Binding-site contacts:
Ligand atom C3 contacts residue LEU20 of chain 1.A at 3.7 Å (hydrophobic).
Ligand atom C5 contacts residue ASN25 of chain 1.A at 3.7 Å.
Ligand atom N2 contacts residue LEU20 of chain 1.A at 3.8 Å.
Ligand atom C2 contacts residue LEU20 of chain 1.A at 3.9 Å (hydrophobic).
Ligand atom N2 contacts residue ASN25 of chain 1.A at 2.9 Å (h-bond).
Ligand atom O5 contacts residue ASN25 of chain 1.A at 2.4 Å (h-bond).
Ligand atom C8 contacts residue ASN25 of chain 1.A at 4.3 Å.
Ligand atom C3 contacts residue ASN25 of chain 1.A at 3.8 Å.
Ligand atom C7 contacts residue ASN25 of chain 1.A at 3.1 Å.
Ligand atom O5 contacts residue LEU20 of chain 1.A at 4.2 Å.
Ligand atom C1 contacts residue ASN25 of chain 1.A at 1.5 Å.
Ligand atom C8 contacts residue ASN23 of chain 1.A at 3.1 Å.
Ligand atom C1 contacts residue LEU20 of chain 1.A at 3.5 Å (hydrophobic).
Ligand atom C4 contacts residue ASN25 of chain 1.A at 4.2 Å.
Ligand atom C7 contacts residue ASN23 of chain 1.A at 4.3 Å.
Ligand atom C2 contacts residue ASN25 of chain 1.A at 2.4 Å.
Ligand atom O7 contacts residue ASN25 of chain 1.A at 2.9 Å (h-bond).
Ligand atom C5 contacts residue LEU20 of chain 1.A at 4.2 Å (hydrophobic).

Sequence of chain 1.A:
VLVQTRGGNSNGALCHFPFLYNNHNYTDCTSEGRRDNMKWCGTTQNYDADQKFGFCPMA

The protein below binds the small molecule below.
Small molecule (SMILES): CC(=O)N[C@@H]1[C@@H](O)[C@H](O)[C@@H](CO)O[C@H]1O